The protein below binds the small molecule below.
Small molecule (SMILES): CC(=O)N[C@@H]1[C@@H](O)[C@H](O)[C@@H](CO)O[C@H]1O

Binding-site contacts:
Ligand atom C8 contacts residue ASN112 of chain 1.B at 4.4 Å.
Ligand atom C2 contacts residue ASN112 of chain 1.B at 2.4 Å.
Ligand atom C1 contacts residue ASN112 of chain 1.B at 1.5 Å.
Ligand atom C7 contacts residue ASN112 of chain 1.B at 3.3 Å.
Ligand atom O5 contacts residue ASN112 of chain 1.B at 2.4 Å (h-bond).
Ligand atom C7 contacts residue ILE110 of chain 1.B at 4.5 Å (hydrophobic).
Ligand atom C8 contacts residue ARG109 of chain 1.B at 3.3 Å.
Ligand atom N2 contacts residue ASN112 of chain 1.B at 2.9 Å (h-bond).
Ligand atom C4 contacts residue ASN112 of chain 1.B at 4.2 Å.
Ligand atom C3 contacts residue ASN112 of chain 1.B at 3.8 Å.
Ligand atom N2 contacts residue ARG109 of chain 1.B at 3.9 Å.
Ligand atom C8 contacts residue ILE110 of chain 1.B at 3.4 Å (hydrophobic).
Ligand atom C7 contacts residue ARG109 of chain 1.B at 4.1 Å.
Ligand atom O7 contacts residue ASN112 of chain 1.B at 3.3 Å (h-bond).
Ligand atom C5 contacts residue ASN112 of chain 1.B at 3.7 Å.

Sequence of chain 1.B:
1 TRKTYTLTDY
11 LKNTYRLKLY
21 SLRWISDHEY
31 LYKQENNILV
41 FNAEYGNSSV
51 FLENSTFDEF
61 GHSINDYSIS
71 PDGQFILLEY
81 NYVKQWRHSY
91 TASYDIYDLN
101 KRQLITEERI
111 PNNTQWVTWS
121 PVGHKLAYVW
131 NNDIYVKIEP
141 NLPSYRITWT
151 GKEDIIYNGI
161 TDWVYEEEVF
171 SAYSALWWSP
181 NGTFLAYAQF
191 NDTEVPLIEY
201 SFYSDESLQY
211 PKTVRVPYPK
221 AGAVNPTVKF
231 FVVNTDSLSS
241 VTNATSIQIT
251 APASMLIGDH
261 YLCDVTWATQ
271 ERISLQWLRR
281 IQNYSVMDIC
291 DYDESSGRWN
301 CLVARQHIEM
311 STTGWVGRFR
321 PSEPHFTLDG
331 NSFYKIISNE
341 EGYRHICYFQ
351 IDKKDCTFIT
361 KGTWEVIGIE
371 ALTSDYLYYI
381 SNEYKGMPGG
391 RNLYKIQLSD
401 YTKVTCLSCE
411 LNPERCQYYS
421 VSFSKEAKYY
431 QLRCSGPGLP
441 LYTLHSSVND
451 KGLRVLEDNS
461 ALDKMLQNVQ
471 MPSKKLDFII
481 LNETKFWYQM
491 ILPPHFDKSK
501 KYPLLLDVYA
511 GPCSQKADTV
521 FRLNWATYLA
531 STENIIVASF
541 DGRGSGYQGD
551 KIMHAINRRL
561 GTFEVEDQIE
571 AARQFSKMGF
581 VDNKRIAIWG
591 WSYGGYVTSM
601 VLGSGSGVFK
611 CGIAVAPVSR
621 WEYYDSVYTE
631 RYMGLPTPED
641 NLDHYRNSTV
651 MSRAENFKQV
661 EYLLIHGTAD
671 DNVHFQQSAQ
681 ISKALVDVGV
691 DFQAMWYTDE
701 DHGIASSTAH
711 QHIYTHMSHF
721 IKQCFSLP